Binding-site contacts:
Ligand atom O4 contacts residue GLY121 of chain 1.E at 3.5 Å.
Ligand atom C4 contacts residue GLY121 of chain 1.E at 4.4 Å.
Ligand atom C5 contacts residue TYR122 of chain 1.E at 4.0 Å (hydrophobic).
Ligand atom C5 contacts residue TYR78 of chain 1.E at 4.0 Å (hydrophobic).
Ligand atom O5 contacts residue GLY121 of chain 1.E at 3.8 Å.
Ligand atom O5 contacts residue TYR122 of chain 1.E at 2.9 Å (h-bond).
Ligand atom O6 contacts residue VAL80 of chain 1.E at 4.2 Å.
Ligand atom C5 contacts residue ASP125 of chain 1.E at 3.9 Å.
Ligand atom C1 contacts residue PHE47 of chain 1.E at 4.4 Å (hydrophobic).
Ligand atom O4 contacts residue TYR122 of chain 1.E at 4.4 Å.
Ligand atom C7 contacts residue TYR78 of chain 1.E at 3.5 Å (hydrophobic).
Ligand atom O4 contacts residue ASP125 of chain 1.E at 2.8 Å (salt-bridge).
Ligand atom O1 contacts residue TYR78 of chain 1.E at 3.3 Å (h-bond).
Ligand atom C6 contacts residue VAL80 of chain 1.E at 4.0 Å (hydrophobic).
Ligand atom O4 contacts residue GLY1 of chain 1.E at 2.8 Å (h-bond).
Ligand atom C5 contacts residue GLY121 of chain 1.E at 4.5 Å.
Ligand atom C1 contacts residue GLY121 of chain 1.E at 4.3 Å.
Ligand atom O6 contacts residue TYR122 of chain 1.E at 3.1 Å (h-bond).
Ligand atom C2 contacts residue GLY1 of chain 1.E at 4.2 Å.
Ligand atom O6 contacts residue TRP123 of chain 1.E at 3.0 Å (h-bond).
Ligand atom C6 contacts residue TRP123 of chain 1.E at 3.8 Å (hydrophobic).
Ligand atom O2 contacts residue PHE47 of chain 1.E at 4.2 Å.
Ligand atom O6 contacts residue GLY121 of chain 1.E at 3.6 Å.
Ligand atom C1 contacts residue TYR122 of chain 1.E at 3.6 Å (hydrophobic).
Ligand atom C4 contacts residue ASP125 of chain 1.E at 3.4 Å.
Ligand atom O6 contacts residue ASP125 of chain 1.E at 2.8 Å (salt-bridge).
Ligand atom O1 contacts residue TYR122 of chain 1.E at 4.1 Å.
Ligand atom C6 contacts residue TYR122 of chain 1.E at 3.9 Å (hydrophobic).
Ligand atom C7 contacts residue TYR122 of chain 1.E at 3.5 Å (hydrophobic).
Ligand atom C6 contacts residue ASP125 of chain 1.E at 3.2 Å.
Ligand atom C6 contacts residue TYR78 of chain 1.E at 4.0 Å (hydrophobic).
Ligand atom C2 contacts residue GLY121 of chain 1.E at 4.2 Å.
Ligand atom C4 contacts residue GLY1 of chain 1.E at 3.8 Å.
Ligand atom O3 contacts residue GLY1 of chain 1.E at 2.9 Å (h-bond).
Ligand atom C3 contacts residue GLY1 of chain 1.E at 3.8 Å.
Ligand atom C3 contacts residue TYR78 of chain 1.E at 4.0 Å (hydrophobic).
Ligand atom C2 contacts residue PHE47 of chain 1.E at 4.1 Å (hydrophobic).
Ligand atom C4 contacts residue TYR78 of chain 1.E at 4.2 Å (hydrophobic).

The protein below binds the small molecule below.
Small molecule (SMILES): CO[C@H]1O[C@H](CO)[C@H](O)[C@H](O)[C@H]1O

Sequence of chain 1.E:
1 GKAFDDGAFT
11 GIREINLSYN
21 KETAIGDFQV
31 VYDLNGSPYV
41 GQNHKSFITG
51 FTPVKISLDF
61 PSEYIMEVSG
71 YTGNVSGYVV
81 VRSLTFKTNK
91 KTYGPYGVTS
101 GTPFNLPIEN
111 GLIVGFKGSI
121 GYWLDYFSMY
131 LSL